Sequence of chain 1.A:
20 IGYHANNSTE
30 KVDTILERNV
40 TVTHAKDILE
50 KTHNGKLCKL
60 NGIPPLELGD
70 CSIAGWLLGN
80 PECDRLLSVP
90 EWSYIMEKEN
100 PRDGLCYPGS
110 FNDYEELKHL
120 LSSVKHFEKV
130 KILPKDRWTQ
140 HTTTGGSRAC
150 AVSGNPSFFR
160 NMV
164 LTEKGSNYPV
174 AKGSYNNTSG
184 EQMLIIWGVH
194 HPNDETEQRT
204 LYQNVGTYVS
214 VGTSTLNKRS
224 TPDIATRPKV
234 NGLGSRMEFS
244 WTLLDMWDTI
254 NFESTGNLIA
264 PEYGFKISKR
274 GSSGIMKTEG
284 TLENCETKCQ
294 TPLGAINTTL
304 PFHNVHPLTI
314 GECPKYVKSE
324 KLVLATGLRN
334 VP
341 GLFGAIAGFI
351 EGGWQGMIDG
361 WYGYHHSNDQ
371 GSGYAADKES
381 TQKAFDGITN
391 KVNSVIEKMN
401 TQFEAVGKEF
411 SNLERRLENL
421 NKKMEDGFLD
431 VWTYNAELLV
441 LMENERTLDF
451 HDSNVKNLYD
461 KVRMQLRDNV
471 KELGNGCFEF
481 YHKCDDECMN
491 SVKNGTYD

Binding-site contacts:
Ligand atom O9 contacts residue HIS193 of chain 1.A at 3.0 Å (h-bond).
Ligand atom C9 contacts residue LEU204 of chain 1.A at 3.5 Å (hydrophobic).
Ligand atom C9 contacts residue GLU200 of chain 1.A at 3.6 Å.
Ligand atom O1B contacts residue ARG147 of chain 1.A at 2.7 Å (salt-bridge).
Ligand atom C4 contacts residue LEU236 of chain 1.A at 4.3 Å (hydrophobic).
Ligand atom O10 contacts residue LEU204 of chain 1.A at 3.3 Å.
Ligand atom O3 contacts residue LYS232 of chain 1.A at 3.0 Å (salt-bridge).
Ligand atom C11 contacts residue GLY145 of chain 1.A at 4.3 Å.
Ligand atom C11 contacts residue THR165 of chain 1.A at 3.8 Å.
Ligand atom O9 contacts residue GLU200 of chain 1.A at 2.7 Å (salt-bridge).
Ligand atom C4 contacts residue GLY145 of chain 1.A at 3.2 Å.
Ligand atom C1 contacts residue SER146 of chain 1.A at 3.7 Å.
Ligand atom C6 contacts residue GLY145 of chain 1.A at 4.0 Å.
Ligand atom O8 contacts residue SER238 of chain 1.A at 4.1 Å.
Ligand atom C8 contacts residue GLU200 of chain 1.A at 4.2 Å.
Ligand atom O7 contacts residue LEU204 of chain 1.A at 3.9 Å.
Ligand atom C6 contacts residue LEU236 of chain 1.A at 4.1 Å (hydrophobic).
Ligand atom O1A contacts residue SER146 of chain 1.A at 3.0 Å (h-bond).
Ligand atom O1A contacts residue LEU236 of chain 1.A at 3.3 Å.
Ligand atom C11 contacts residue GLY144 of chain 1.A at 3.9 Å.
Ligand atom C1 contacts residue ARG147 of chain 1.A at 3.8 Å.
Ligand atom C8 contacts residue TYR106 of chain 1.A at 3.9 Å (hydrophobic).
Ligand atom O9 contacts residue TYR106 of chain 1.A at 3.1 Å (h-bond).
Ligand atom C11 contacts residue LEU204 of chain 1.A at 3.3 Å (hydrophobic).
Ligand atom C9 contacts residue HIS193 of chain 1.A at 3.3 Å.
Ligand atom N5 contacts residue GLY145 of chain 1.A at 3.0 Å (h-bond).
Ligand atom O9 contacts residue SER238 of chain 1.A at 3.2 Å (h-bond).
Ligand atom C9 contacts residue TYR106 of chain 1.A at 3.5 Å (hydrophobic).
Ligand atom O1A contacts residue ARG147 of chain 1.A at 4.1 Å.
Ligand atom C10 contacts residue LEU204 of chain 1.A at 3.6 Å (hydrophobic).
Ligand atom O4 contacts residue GLU200 of chain 1.A at 4.3 Å.
Ligand atom O1B contacts residue SER146 of chain 1.A at 3.3 Å.
Ligand atom C10 contacts residue GLY145 of chain 1.A at 4.1 Å.
Ligand atom O8 contacts residue TYR106 of chain 1.A at 3.0 Å (h-bond).
Ligand atom C5 contacts residue GLY145 of chain 1.A at 3.6 Å.
Ligand atom O8 contacts residue LEU236 of chain 1.A at 3.8 Å.
Ligand atom O4 contacts residue GLY145 of chain 1.A at 3.6 Å (h-bond).
Ligand atom O3 contacts residue GLY235 of chain 1.A at 4.2 Å.
Ligand atom O4 contacts residue LEU236 of chain 1.A at 3.8 Å.
Ligand atom C7 contacts residue LEU204 of chain 1.A at 4.2 Å (hydrophobic).

A protein and the small-molecule ligand that binds it are described below.
Small molecule (SMILES): CC(=O)N[C@H]1[C@H](O[C@@H]2[C@@H](O)[C@H](O)O[C@H](CO)[C@@H]2O)O[C@H](CO)[C@@H](O[C@@H]2O[C@H](CO[C@]3(C(=O)O)C[C@H](O)[C@@H](NC(C)=O)[C@H]([C@H](O)[C@H](O)CO)O3)[C@H](O)[C@H](O)[C@H]2O)[C@@H]1O